Binding-site contacts:
Ligand atom C3 contacts residue ASN27 of chain 2.A at 3.9 Å.
Ligand atom C5 contacts residue ASN27 of chain 2.A at 3.6 Å.
Ligand atom C1 contacts residue ASN27 of chain 2.A at 1.4 Å.
Ligand atom C8 contacts residue LYS26 of chain 2.A at 4.2 Å.
Ligand atom N2 contacts residue ASN27 of chain 2.A at 3.0 Å (h-bond).
Ligand atom O5 contacts residue GLN19 of chain 2.A at 4.5 Å.
Ligand atom O5 contacts residue ASN27 of chain 2.A at 2.3 Å (h-bond).
Ligand atom O7 contacts residue ASN27 of chain 2.A at 3.3 Å (h-bond).
Ligand atom C4 contacts residue ASN27 of chain 2.A at 4.3 Å.
Ligand atom C2 contacts residue ASN27 of chain 2.A at 2.6 Å.
Ligand atom C7 contacts residue ASN27 of chain 2.A at 3.3 Å.

This small molecule binds to this protein.
Small molecule (SMILES): CC(=O)N[C@@H]1[C@@H](O)[C@H](O)[C@@H](CO)O[C@H]1O

Sequence of chain 2.A:
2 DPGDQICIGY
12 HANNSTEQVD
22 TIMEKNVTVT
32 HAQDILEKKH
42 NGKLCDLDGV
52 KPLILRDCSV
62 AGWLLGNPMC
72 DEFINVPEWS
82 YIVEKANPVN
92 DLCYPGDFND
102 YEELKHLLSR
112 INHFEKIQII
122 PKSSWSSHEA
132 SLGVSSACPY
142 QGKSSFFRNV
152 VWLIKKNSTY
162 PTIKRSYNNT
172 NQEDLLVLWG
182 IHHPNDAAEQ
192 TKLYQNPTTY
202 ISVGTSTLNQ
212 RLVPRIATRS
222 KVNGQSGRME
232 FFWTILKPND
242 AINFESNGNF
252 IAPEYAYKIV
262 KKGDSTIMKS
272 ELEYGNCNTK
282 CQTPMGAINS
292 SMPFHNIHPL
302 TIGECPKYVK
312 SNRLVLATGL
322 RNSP